Sequence of chain 1.E:
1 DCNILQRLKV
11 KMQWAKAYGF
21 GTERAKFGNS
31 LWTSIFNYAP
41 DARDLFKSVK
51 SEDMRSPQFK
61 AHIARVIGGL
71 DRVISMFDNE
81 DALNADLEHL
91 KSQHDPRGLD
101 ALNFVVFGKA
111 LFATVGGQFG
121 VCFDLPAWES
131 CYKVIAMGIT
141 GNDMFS

Binding-site contacts:
Ligand atom C2 contacts residue ASP81 of chain 1.E at 4.1 Å.
Ligand atom O5 contacts residue SER61 of chain 1.H at 4.4 Å.
Ligand atom O5 contacts residue SER60 of chain 1.H at 4.0 Å.
Ligand atom O7 contacts residue ASN58 of chain 1.H at 3.4 Å (h-bond).
Ligand atom C5 contacts residue SER61 of chain 1.H at 4.3 Å.
Ligand atom C6 contacts residue GLY62 of chain 1.H at 3.9 Å.
Ligand atom C2 contacts residue ASN58 of chain 1.H at 2.5 Å.
Ligand atom C6 contacts residue SER61 of chain 1.H at 3.2 Å.
Ligand atom C1 contacts residue ASP81 of chain 1.E at 4.0 Å.
Ligand atom C5 contacts residue SER60 of chain 1.H at 4.1 Å.
Ligand atom O5 contacts residue ASN58 of chain 1.H at 2.3 Å (h-bond).
Ligand atom C5 contacts residue ASN58 of chain 1.H at 3.6 Å.
Ligand atom O5 contacts residue GLY62 of chain 1.H at 4.1 Å.
Ligand atom C7 contacts residue ASN58 of chain 1.H at 3.6 Å.
Ligand atom C6 contacts residue SER60 of chain 1.H at 4.2 Å.
Ligand atom C1 contacts residue SER60 of chain 1.H at 3.8 Å.
Ligand atom O5 contacts residue SER61 of chain 1.H at 4.2 Å.
Ligand atom N2 contacts residue ASN58 of chain 1.H at 2.9 Å (h-bond).
Ligand atom C3 contacts residue ASN58 of chain 1.H at 3.8 Å.
Ligand atom C1 contacts residue ASN58 of chain 1.H at 1.4 Å.
Ligand atom C4 contacts residue ASN58 of chain 1.H at 4.2 Å.
Ligand atom C6 contacts residue ASN55 of chain 1.H at 4.1 Å.
Ligand atom O5 contacts residue ASP81 of chain 1.E at 4.3 Å.

A protein and the small-molecule ligand that binds it are described below.
Small molecule (SMILES): CC(=O)N[C@H]1[C@H](O[C@H]2[C@H](O)[C@@H](NC(C)=O)CO[C@@H]2CO[C@@H]2O[C@@H](C)[C@@H](O)[C@@H](O)[C@@H]2O)O[C@H](CO)[C@@H](O[C@H]2O[C@H](CO[C@H]3O[C@H](CO)[C@@H](O)[C@H](O)[C@@H]3O)[C@@H](O)[C@H](O[C@H]3O[C@H](CO)[C@@H](O)[C@H](O)[C@@H]3O)[C@@H]2O)[C@@H]1O

Sequence of chain 1.H:
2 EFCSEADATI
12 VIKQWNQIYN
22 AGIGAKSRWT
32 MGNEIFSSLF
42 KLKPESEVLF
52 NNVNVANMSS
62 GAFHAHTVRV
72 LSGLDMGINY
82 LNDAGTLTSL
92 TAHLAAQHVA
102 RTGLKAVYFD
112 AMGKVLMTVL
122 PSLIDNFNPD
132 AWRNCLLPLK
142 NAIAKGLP